Binding-site contacts:
Ligand atom O6 contacts residue GLU93 of chain 1.C at 3.2 Å (salt-bridge).
Ligand atom C3 contacts residue ASN146 of chain 1.C at 3.8 Å.
Ligand atom C1 contacts residue VAL91 of chain 1.C at 4.0 Å (hydrophobic).
Ligand atom N2 contacts residue VAL91 of chain 1.C at 4.4 Å.
Ligand atom O4 contacts residue VAL91 of chain 1.C at 3.0 Å.
Ligand atom C2 contacts residue ASN146 of chain 1.C at 2.5 Å.
Ligand atom N2 contacts residue ASN146 of chain 1.C at 2.9 Å (h-bond).
Ligand atom C3 contacts residue VAL91 of chain 1.C at 4.1 Å (hydrophobic).
Ligand atom C1 contacts residue ASN146 of chain 1.C at 1.4 Å.
Ligand atom C8 contacts residue ASN146 of chain 1.C at 3.3 Å.
Ligand atom C5 contacts residue VAL91 of chain 1.C at 3.6 Å (hydrophobic).
Ligand atom O7 contacts residue ASN146 of chain 1.C at 4.1 Å.
Ligand atom C4 contacts residue VAL91 of chain 1.C at 3.8 Å (hydrophobic).
Ligand atom C6 contacts residue PHE89 of chain 1.C at 4.3 Å (hydrophobic).
Ligand atom C7 contacts residue ASN146 of chain 1.C at 3.2 Å.
Ligand atom C6 contacts residue VAL91 of chain 1.C at 4.0 Å (hydrophobic).
Ligand atom O5 contacts residue VAL91 of chain 1.C at 3.9 Å.
Ligand atom C4 contacts residue ASN146 of chain 1.C at 4.2 Å.
Ligand atom C2 contacts residue VAL91 of chain 1.C at 4.1 Å (hydrophobic).
Ligand atom O3 contacts residue VAL91 of chain 1.C at 4.3 Å.
Ligand atom O5 contacts residue ASN146 of chain 1.C at 2.4 Å (h-bond).
Ligand atom C5 contacts residue ASN146 of chain 1.C at 3.6 Å.

Sequence of chain 1.C:
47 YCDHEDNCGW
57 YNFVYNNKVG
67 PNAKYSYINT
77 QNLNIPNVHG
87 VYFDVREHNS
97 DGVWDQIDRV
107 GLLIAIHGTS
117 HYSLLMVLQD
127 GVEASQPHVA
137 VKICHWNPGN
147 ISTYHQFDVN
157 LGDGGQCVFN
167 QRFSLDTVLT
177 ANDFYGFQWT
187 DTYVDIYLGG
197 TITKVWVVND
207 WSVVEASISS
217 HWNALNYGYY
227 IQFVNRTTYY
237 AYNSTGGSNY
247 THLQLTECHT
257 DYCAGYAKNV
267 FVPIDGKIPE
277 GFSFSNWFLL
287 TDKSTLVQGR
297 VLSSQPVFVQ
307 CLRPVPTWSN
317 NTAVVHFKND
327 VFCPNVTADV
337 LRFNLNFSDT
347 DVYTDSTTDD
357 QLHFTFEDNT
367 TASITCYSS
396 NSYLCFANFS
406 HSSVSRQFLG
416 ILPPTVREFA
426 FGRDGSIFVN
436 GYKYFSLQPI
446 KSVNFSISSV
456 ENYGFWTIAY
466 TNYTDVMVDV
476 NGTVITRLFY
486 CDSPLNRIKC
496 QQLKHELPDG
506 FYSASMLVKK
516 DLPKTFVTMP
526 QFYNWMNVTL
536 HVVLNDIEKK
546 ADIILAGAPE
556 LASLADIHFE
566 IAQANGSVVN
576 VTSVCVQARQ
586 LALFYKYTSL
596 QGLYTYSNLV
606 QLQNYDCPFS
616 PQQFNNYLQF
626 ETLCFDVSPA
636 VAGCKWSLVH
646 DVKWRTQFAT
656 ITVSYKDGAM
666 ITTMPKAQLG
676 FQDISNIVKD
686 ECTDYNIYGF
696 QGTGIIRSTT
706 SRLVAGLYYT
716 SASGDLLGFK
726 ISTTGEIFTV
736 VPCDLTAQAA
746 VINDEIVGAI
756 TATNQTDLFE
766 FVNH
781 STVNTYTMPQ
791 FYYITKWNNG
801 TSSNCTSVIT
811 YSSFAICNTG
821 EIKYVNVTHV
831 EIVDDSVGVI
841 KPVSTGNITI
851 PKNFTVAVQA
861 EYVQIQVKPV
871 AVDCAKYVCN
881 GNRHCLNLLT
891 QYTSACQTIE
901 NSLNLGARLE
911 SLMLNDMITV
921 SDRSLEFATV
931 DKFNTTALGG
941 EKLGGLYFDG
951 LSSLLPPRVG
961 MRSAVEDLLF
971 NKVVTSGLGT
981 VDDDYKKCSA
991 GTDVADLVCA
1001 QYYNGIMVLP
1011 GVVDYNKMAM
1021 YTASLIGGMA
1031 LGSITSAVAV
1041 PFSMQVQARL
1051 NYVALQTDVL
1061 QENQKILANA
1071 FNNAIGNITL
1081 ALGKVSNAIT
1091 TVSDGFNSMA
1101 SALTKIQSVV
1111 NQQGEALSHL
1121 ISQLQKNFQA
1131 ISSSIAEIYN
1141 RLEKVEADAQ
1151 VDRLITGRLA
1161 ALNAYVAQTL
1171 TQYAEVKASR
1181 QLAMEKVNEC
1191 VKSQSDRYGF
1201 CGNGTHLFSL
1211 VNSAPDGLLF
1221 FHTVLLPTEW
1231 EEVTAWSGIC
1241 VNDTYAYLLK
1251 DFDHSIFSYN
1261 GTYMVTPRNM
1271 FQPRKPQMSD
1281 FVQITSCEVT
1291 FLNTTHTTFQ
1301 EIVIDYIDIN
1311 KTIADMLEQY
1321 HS

This small molecule binds to this protein.
Small molecule (SMILES): CC(=O)N[C@H]1[C@H](O[C@H]2[C@H](O)[C@@H](NC(C)=O)CO[C@@H]2CO)O[C@H](CO)[C@@H](O)[C@@H]1O